Sequence of chain 1.A:
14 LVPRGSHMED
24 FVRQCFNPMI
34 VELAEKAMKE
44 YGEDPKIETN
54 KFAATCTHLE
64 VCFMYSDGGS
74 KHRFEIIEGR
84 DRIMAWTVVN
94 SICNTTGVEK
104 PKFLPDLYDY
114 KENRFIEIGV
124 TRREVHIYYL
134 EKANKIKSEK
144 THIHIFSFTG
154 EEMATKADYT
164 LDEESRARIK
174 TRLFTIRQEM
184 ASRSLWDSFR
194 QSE

A small-molecule ligand and the protein it binds are described below.
Small molecule (SMILES): O=C(NCCc1ccncc1)c1nc([C@@H]2CCCN2C(=O)OCc2ccccc2)[nH]c(=O)c1O

Binding-site contacts:
Ligand atom C07 contacts residue ILE121 of chain 1.A at 3.7 Å (hydrophobic).
Ligand atom C31 contacts residue GLU46 of chain 1.A at 4.0 Å.
Ligand atom C02 contacts residue MN1 of chain 1.E at 3.4 Å.
Ligand atom C28 contacts residue TYR44 of chain 1.A at 3.6 Å (hydrophobic).
Ligand atom O01 contacts residue MN1 of chain 1.E at 2.6 Å.
Ligand atom N06 contacts residue TYR131 of chain 1.A at 3.6 Å (h-bond).
Ligand atom C24 contacts residue GLU81 of chain 1.A at 3.8 Å.
Ligand atom C07 contacts residue MN1 of chain 1.D at 2.7 Å.
Ligand atom O08 contacts residue MN1 of chain 1.D at 2.2 Å.
Ligand atom C11 contacts residue TYR131 of chain 1.A at 3.7 Å (hydrophobic).
Ligand atom O08 contacts residue GLU120 of chain 1.A at 2.9 Å (salt-bridge).
Ligand atom C12 contacts residue TYR131 of chain 1.A at 4.0 Å (hydrophobic).
Ligand atom O08 contacts residue TYR131 of chain 1.A at 3.7 Å.
Ligand atom O08 contacts residue HIS61 of chain 1.A at 3.0 Å (h-bond).
Ligand atom C33 contacts residue THR58 of chain 1.A at 3.8 Å.
Ligand atom C31 contacts residue TYR44 of chain 1.A at 3.9 Å (hydrophobic).
Ligand atom C07 contacts residue HIS61 of chain 1.A at 3.2 Å.
Ligand atom C03 contacts residue MN1 of chain 1.D at 4.0 Å.
Ligand atom C07 contacts residue LYS135 of chain 1.A at 3.6 Å.
Ligand atom O01 contacts residue GLU120 of chain 1.A at 2.4 Å (salt-bridge).
Ligand atom O01 contacts residue ASP109 of chain 1.A at 3.3 Å (salt-bridge).
Ligand atom O08 contacts residue ILE121 of chain 1.A at 2.7 Å (h-bond).
Ligand atom C03 contacts residue MN1 of chain 1.E at 3.5 Å.
Ligand atom N26 contacts residue MN1 of chain 1.E at 3.8 Å.
Ligand atom C07 contacts residue TYR131 of chain 1.A at 4.0 Å (hydrophobic).
Ligand atom O25 contacts residue MN1 of chain 1.E at 2.4 Å.
Ligand atom C30 contacts residue TYR44 of chain 1.A at 3.5 Å (hydrophobic).
Ligand atom C02 contacts residue GLU120 of chain 1.A at 3.3 Å.
Ligand atom C07 contacts residue GLU120 of chain 1.A at 3.5 Å.
Ligand atom C02 contacts residue HIS61 of chain 1.A at 3.5 Å.
Ligand atom O01 contacts residue MN1 of chain 1.D at 2.0 Å.
Ligand atom C24 contacts residue MN1 of chain 1.E at 2.9 Å.
Ligand atom C29 contacts residue TYR44 of chain 1.A at 3.8 Å (hydrophobic).
Ligand atom N06 contacts residue HIS61 of chain 1.A at 3.8 Å.
Ligand atom O01 contacts residue HIS61 of chain 1.A at 3.6 Å (h-bond).
Ligand atom O08 contacts residue LYS135 of chain 1.A at 3.3 Å.
Ligand atom O08 contacts residue GLY122 of chain 1.A at 3.7 Å.
Ligand atom C02 contacts residue MN1 of chain 1.D at 2.6 Å.
Ligand atom N32 contacts residue GLU46 of chain 1.A at 3.5 Å (salt-bridge).
Ligand atom O25 contacts residue GLU81 of chain 1.A at 3.8 Å.